Binding-site contacts:
Ligand atom C6 contacts residue HIS335 of chain 1.C at 4.5 Å.
Ligand atom O3 contacts residue HIS335 of chain 1.C at 3.6 Å (h-bond).
Ligand atom O2 contacts residue ARG424 of chain 1.C at 3.6 Å.
Ligand atom O2 contacts residue HIS335 of chain 1.C at 4.0 Å.
Ligand atom O6 contacts residue HIS335 of chain 1.C at 3.9 Å.
Ligand atom O4 contacts residue HIS335 of chain 1.C at 3.9 Å.
Ligand atom O6 contacts residue ASP331 of chain 1.C at 2.2 Å (salt-bridge).
Ligand atom C6 contacts residue ASP331 of chain 1.C at 3.4 Å.
Ligand atom O6 contacts residue ARG324 of chain 1.C at 4.1 Å.
Ligand atom O2 contacts residue ARG424 of chain 1.C at 4.3 Å.
Ligand atom C6 contacts residue LEU401 of chain 1.C at 3.5 Å (hydrophobic).
Ligand atom C5 contacts residue HIS335 of chain 1.C at 4.0 Å.
Ligand atom C4 contacts residue HIS335 of chain 1.C at 3.8 Å.
Ligand atom O5 contacts residue ARG424 of chain 1.C at 3.6 Å (salt-bridge).
Ligand atom C2 contacts residue ARG424 of chain 1.C at 4.3 Å.
Ligand atom C3 contacts residue HIS335 of chain 1.C at 3.2 Å.
Ligand atom C2 contacts residue HIS335 of chain 1.C at 4.2 Å.
Ligand atom C6 contacts residue ARG424 of chain 1.C at 4.3 Å.
Ligand atom C5 contacts residue LEU401 of chain 1.C at 4.3 Å (hydrophobic).
Ligand atom C4 contacts residue LEU401 of chain 1.C at 4.1 Å (hydrophobic).
Ligand atom C1 contacts residue ARG424 of chain 1.C at 4.2 Å.
Ligand atom O6 contacts residue LEU401 of chain 1.C at 3.5 Å.
Ligand atom O4 contacts residue LEU401 of chain 1.C at 3.1 Å.
Ligand atom C5 contacts residue ARG424 of chain 1.C at 4.1 Å.
Ligand atom O5 contacts residue ARG424 of chain 1.C at 3.7 Å.
Ligand atom O3 contacts residue ARG403 of chain 1.C at 4.1 Å.

Sequence of chain 1.C:
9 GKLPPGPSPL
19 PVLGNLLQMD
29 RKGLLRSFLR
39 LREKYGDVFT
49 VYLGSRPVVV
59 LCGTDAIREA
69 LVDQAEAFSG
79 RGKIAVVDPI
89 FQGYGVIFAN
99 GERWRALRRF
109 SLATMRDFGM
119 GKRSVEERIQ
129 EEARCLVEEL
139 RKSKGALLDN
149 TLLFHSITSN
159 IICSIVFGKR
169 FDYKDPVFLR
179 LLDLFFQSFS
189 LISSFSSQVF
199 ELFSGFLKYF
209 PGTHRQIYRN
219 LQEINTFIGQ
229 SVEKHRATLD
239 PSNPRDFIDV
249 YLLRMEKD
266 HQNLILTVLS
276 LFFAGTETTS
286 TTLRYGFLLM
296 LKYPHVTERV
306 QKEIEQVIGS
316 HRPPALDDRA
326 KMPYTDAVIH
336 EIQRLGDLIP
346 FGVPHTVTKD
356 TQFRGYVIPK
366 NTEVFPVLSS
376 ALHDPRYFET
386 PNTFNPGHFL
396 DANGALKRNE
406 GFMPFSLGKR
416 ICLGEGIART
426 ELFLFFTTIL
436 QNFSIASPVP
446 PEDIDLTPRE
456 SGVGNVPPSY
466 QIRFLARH

This small molecule binds to this protein.
Small molecule (SMILES): OC[C@H]1O[C@@](CO)(O[C@H]2O[C@H](CO)[C@@H](O)[C@H](O)[C@H]2O)[C@@H](O)[C@@H]1O